Sequence of chain 1.E:
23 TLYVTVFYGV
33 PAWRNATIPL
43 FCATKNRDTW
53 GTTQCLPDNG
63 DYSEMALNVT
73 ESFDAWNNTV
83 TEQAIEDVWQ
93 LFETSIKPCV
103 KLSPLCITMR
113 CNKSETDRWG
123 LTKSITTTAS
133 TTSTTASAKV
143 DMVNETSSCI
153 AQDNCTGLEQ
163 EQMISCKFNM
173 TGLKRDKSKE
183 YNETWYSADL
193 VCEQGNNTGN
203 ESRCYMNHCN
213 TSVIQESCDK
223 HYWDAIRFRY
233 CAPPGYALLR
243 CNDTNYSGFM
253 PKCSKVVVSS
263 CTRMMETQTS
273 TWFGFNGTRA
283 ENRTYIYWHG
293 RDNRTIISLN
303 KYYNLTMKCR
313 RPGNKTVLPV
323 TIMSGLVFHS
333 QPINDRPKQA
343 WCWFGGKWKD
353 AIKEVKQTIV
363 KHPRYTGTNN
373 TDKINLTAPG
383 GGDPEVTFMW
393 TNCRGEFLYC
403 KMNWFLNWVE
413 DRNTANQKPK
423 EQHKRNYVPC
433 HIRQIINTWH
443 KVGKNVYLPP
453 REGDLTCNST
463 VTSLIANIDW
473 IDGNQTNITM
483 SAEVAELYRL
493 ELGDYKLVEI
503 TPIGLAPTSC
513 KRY

The small molecule below binds the protein below.
Small molecule (SMILES): CC(=O)N[C@@H]1[C@@H](O)[C@H](O)[C@@H](CO)O[C@H]1O

Binding-site contacts:
Ligand atom O7 contacts residue ASN70 of chain 1.E at 3.5 Å (h-bond).
Ligand atom C5 contacts residue ASN70 of chain 1.E at 3.8 Å.
Ligand atom O5 contacts residue ASN70 of chain 1.E at 2.5 Å (h-bond).
Ligand atom C4 contacts residue ASN70 of chain 1.E at 4.4 Å.
Ligand atom C7 contacts residue ASN70 of chain 1.E at 3.4 Å.
Ligand atom C1 contacts residue ASN70 of chain 1.E at 1.5 Å.
Ligand atom C8 contacts residue SER16 of chain 1.F at 3.9 Å.
Ligand atom C8 contacts residue GLY15 of chain 1.F at 3.1 Å.
Ligand atom C7 contacts residue GLY15 of chain 1.F at 4.0 Å.
Ligand atom N2 contacts residue ASN70 of chain 1.E at 3.0 Å (h-bond).
Ligand atom C8 contacts residue ASN70 of chain 1.E at 3.9 Å.
Ligand atom C2 contacts residue ASN70 of chain 1.E at 2.5 Å.
Ligand atom O7 contacts residue GLY15 of chain 1.F at 4.2 Å.
Ligand atom C3 contacts residue ASN70 of chain 1.E at 3.9 Å.

Sequence of chain 1.F:
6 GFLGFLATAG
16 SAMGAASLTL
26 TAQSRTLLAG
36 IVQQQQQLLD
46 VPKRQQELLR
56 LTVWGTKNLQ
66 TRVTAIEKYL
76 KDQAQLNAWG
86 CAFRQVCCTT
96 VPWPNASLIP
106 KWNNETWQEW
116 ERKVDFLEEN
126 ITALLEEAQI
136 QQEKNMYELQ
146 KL